Binding-site contacts:
Ligand atom O3 contacts residue NAP1 of chain 1.B at 3.0 Å.
Ligand atom C15 contacts residue TRP112 of chain 1.A at 3.3 Å (hydrophobic).
Ligand atom C3 contacts residue TRP21 of chain 1.A at 3.8 Å (hydrophobic).
Ligand atom O2 contacts residue HIS111 of chain 1.A at 3.1 Å (h-bond).
Ligand atom O3 contacts residue TYR49 of chain 1.A at 2.7 Å (h-bond).
Ligand atom N3 contacts residue TRP112 of chain 1.A at 3.6 Å.
Ligand atom C4 contacts residue TRP21 of chain 1.A at 3.6 Å (hydrophobic).
Ligand atom C10 contacts residue LEU301 of chain 1.A at 3.7 Å (hydrophobic).
Ligand atom C17 contacts residue TRP21 of chain 1.A at 3.7 Å (hydrophobic).
Ligand atom C14 contacts residue TRP112 of chain 1.A at 3.4 Å (hydrophobic).
Ligand atom O1 contacts residue LEU301 of chain 1.A at 3.7 Å.
Ligand atom F2 contacts residue CYS304 of chain 1.A at 3.1 Å.
Ligand atom F2 contacts residue TYR310 of chain 1.A at 3.6 Å.
Ligand atom N2 contacts residue CYS299 of chain 1.A at 3.6 Å.
Ligand atom N1 contacts residue TRP220 of chain 1.A at 3.5 Å.
Ligand atom F1 contacts residue PRO311 of chain 1.A at 3.4 Å.
Ligand atom S1 contacts residue TRP112 of chain 1.A at 3.7 Å.
Ligand atom C18 contacts residue NAP1 of chain 1.B at 3.4 Å.
Ligand atom C5 contacts residue PHE123 of chain 1.A at 3.6 Å (hydrophobic).
Ligand atom O1 contacts residue PHE123 of chain 1.A at 3.6 Å.
Ligand atom C7 contacts residue TRP21 of chain 1.A at 3.5 Å (hydrophobic).
Ligand atom C9 contacts residue TRP220 of chain 1.A at 3.5 Å (hydrophobic).
Ligand atom C13 contacts residue TRP112 of chain 1.A at 3.4 Å (hydrophobic).
Ligand atom F1 contacts residue THR114 of chain 1.A at 3.3 Å.
Ligand atom C12 contacts residue TRP112 of chain 1.A at 3.4 Å (hydrophobic).
Ligand atom N3 contacts residue ALA300 of chain 1.A at 3.7 Å.
Ligand atom O2 contacts residue NAP1 of chain 1.B at 3.5 Å (h-bond).
Ligand atom F2 contacts residue THR114 of chain 1.A at 3.4 Å.
Ligand atom C11 contacts residue TRP112 of chain 1.A at 3.4 Å (hydrophobic).
Ligand atom N3 contacts residue LEU301 of chain 1.A at 3.2 Å (h-bond).
Ligand atom O3 contacts residue HIS111 of chain 1.A at 2.7 Å (h-bond).
Ligand atom C8 contacts residue TRP21 of chain 1.A at 3.2 Å (hydrophobic).
Ligand atom C17 contacts residue NAP1 of chain 1.B at 3.5 Å.
Ligand atom F3 contacts residue TYR310 of chain 1.A at 3.0 Å.
Ligand atom O2 contacts residue TRP112 of chain 1.A at 2.9 Å (h-bond).
Ligand atom F1 contacts residue TRP112 of chain 1.A at 3.2 Å.
Ligand atom C16 contacts residue TRP112 of chain 1.A at 3.4 Å (hydrophobic).
Ligand atom F3 contacts residue PRO311 of chain 1.A at 3.1 Å.
Ligand atom C18 contacts residue HIS111 of chain 1.A at 3.3 Å.
Ligand atom C14 contacts residue THR114 of chain 1.A at 3.6 Å.

The small molecule below binds the protein below.
Small molecule (SMILES): O=C(O)Cc1nn(Cc2nc3cc(C(F)(F)F)ccc3s2)c(=O)c2ccccc12

Sequence of chain 1.A:
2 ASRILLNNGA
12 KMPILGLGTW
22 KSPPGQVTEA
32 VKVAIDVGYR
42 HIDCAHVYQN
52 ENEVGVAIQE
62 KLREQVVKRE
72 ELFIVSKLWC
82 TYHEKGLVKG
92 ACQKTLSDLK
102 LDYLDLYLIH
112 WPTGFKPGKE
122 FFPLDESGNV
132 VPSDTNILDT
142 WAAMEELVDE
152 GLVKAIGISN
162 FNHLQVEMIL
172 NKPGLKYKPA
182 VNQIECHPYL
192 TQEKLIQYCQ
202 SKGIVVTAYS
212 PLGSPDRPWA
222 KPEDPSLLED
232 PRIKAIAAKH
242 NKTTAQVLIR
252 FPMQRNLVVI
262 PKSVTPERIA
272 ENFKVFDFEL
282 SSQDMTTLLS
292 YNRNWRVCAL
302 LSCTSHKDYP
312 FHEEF